Sequence of chain 1.A:
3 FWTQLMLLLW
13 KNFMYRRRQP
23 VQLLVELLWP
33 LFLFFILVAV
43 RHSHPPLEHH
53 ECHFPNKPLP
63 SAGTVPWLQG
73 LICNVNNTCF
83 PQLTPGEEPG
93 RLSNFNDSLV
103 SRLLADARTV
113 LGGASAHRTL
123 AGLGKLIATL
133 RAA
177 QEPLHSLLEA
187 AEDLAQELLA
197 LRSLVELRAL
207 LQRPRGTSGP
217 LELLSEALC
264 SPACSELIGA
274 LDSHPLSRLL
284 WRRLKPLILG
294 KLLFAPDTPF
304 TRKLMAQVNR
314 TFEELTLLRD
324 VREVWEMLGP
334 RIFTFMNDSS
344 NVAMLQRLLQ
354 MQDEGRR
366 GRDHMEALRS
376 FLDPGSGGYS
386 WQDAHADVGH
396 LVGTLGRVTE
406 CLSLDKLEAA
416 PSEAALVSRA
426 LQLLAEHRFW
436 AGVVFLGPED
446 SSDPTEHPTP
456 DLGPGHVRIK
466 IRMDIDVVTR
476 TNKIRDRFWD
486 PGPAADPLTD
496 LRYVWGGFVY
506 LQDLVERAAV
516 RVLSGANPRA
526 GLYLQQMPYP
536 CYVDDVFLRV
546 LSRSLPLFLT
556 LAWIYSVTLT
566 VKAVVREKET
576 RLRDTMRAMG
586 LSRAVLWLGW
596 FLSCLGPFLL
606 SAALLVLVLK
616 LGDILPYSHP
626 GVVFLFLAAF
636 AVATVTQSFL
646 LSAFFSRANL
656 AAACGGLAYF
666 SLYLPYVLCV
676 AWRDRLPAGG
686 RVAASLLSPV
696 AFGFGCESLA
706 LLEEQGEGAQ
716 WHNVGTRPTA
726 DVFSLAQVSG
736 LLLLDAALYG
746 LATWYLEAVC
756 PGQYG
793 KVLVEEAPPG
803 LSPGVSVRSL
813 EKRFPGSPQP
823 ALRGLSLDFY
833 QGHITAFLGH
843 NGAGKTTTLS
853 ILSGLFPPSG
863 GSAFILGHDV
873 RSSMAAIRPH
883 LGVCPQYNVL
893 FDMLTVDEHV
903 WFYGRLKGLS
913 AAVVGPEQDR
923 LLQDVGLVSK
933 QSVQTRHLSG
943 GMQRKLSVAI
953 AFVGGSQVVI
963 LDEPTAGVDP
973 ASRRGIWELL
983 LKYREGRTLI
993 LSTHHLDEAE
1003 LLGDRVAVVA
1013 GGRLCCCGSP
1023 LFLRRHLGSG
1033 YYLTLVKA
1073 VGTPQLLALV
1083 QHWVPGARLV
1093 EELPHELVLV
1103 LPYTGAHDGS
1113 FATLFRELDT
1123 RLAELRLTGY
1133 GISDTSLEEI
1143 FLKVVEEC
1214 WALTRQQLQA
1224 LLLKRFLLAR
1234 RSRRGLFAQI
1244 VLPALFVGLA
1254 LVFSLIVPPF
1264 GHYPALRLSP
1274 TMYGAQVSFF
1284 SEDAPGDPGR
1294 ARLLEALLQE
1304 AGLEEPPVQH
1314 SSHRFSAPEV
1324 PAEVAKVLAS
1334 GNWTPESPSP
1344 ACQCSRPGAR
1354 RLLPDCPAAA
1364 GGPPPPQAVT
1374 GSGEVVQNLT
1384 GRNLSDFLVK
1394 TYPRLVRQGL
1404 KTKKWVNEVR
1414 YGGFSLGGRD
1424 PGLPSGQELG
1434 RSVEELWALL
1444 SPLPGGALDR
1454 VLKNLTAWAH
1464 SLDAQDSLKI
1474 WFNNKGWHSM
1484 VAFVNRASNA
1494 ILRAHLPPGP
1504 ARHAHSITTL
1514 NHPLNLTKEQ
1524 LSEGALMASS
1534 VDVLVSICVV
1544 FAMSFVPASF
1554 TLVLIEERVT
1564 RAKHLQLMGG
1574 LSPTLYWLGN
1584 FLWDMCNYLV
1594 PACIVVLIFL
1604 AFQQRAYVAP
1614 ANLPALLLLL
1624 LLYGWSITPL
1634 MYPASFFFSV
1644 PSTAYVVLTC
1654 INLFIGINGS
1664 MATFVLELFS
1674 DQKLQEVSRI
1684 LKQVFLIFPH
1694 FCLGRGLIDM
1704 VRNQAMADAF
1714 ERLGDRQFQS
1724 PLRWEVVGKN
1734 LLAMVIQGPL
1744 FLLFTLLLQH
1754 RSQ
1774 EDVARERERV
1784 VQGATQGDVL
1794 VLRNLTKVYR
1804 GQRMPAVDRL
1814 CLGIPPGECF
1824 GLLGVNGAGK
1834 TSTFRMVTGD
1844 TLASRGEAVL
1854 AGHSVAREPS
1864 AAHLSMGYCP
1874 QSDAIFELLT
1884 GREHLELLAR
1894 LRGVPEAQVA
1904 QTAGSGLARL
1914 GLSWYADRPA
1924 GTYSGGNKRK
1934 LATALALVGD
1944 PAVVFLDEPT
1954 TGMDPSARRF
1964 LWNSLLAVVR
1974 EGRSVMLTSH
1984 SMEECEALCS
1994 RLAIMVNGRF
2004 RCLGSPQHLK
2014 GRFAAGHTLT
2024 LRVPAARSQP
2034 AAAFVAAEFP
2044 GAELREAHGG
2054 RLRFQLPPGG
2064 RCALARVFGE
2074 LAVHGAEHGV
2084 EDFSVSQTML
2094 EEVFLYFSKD

Binding-site contacts:
Ligand atom C8 contacts residue SER1340 of chain 1.A at 3.9 Å.
Ligand atom C7 contacts residue ASN1386 of chain 1.A at 3.6 Å.
Ligand atom O5 contacts residue ASN1386 of chain 1.A at 2.3 Å (h-bond).
Ligand atom C1 contacts residue ASN1386 of chain 1.A at 1.4 Å.
Ligand atom C8 contacts residue LEU85 of chain 1.A at 4.4 Å (hydrophobic).
Ligand atom C3 contacts residue ASN1386 of chain 1.A at 3.9 Å.
Ligand atom C6 contacts residue PRO1341 of chain 1.A at 4.1 Å (hydrophobic).
Ligand atom O7 contacts residue ASN1386 of chain 1.A at 3.8 Å.
Ligand atom O6 contacts residue ASP1389 of chain 1.A at 2.2 Å (salt-bridge).
Ligand atom C8 contacts residue PRO1341 of chain 1.A at 3.9 Å (hydrophobic).
Ligand atom O6 contacts residue LYS1393 of chain 1.A at 4.4 Å.
Ligand atom C1 contacts residue ASP1389 of chain 1.A at 4.2 Å.
Ligand atom C2 contacts residue GLU1339 of chain 1.A at 4.1 Å.
Ligand atom C4 contacts residue ASN1386 of chain 1.A at 4.3 Å.
Ligand atom C2 contacts residue PRO1341 of chain 1.A at 4.1 Å (hydrophobic).
Ligand atom C5 contacts residue ASN1386 of chain 1.A at 3.5 Å.
Ligand atom C6 contacts residue ASP1389 of chain 1.A at 3.5 Å.
Ligand atom C2 contacts residue ASN1386 of chain 1.A at 2.7 Å.
Ligand atom C7 contacts residue GLU1339 of chain 1.A at 3.2 Å.
Ligand atom N2 contacts residue ASN1386 of chain 1.A at 2.6 Å (h-bond).
Ligand atom C5 contacts residue PRO1341 of chain 1.A at 4.4 Å (hydrophobic).
Ligand atom O5 contacts residue ASP1389 of chain 1.A at 3.7 Å.
Ligand atom O7 contacts residue GLU1339 of chain 1.A at 3.6 Å.
Ligand atom O7 contacts residue GLN84 of chain 1.A at 4.0 Å.
Ligand atom O3 contacts residue PRO1341 of chain 1.A at 4.2 Å.
Ligand atom C5 contacts residue ASP1389 of chain 1.A at 4.3 Å.
Ligand atom C3 contacts residue PRO1341 of chain 1.A at 4.3 Å (hydrophobic).
Ligand atom N2 contacts residue GLU1339 of chain 1.A at 3.7 Å.
Ligand atom O7 contacts residue LEU85 of chain 1.A at 3.9 Å.
Ligand atom C4 contacts residue PRO1341 of chain 1.A at 3.9 Å (hydrophobic).
Ligand atom C8 contacts residue GLU1339 of chain 1.A at 3.0 Å.
Ligand atom O5 contacts residue PRO1341 of chain 1.A at 4.0 Å.

A small-molecule ligand and the protein it binds are described below.
Small molecule (SMILES): CC(=O)N[C@H]1[C@H](O[C@H]2[C@H](O)[C@@H](NC(C)=O)CO[C@@H]2CO)O[C@H](CO)[C@@H](O[C@@H]2O[C@H](CO)[C@@H](O)[C@H](O)[C@@H]2O)[C@@H]1O